Sequence of chain 1.A:
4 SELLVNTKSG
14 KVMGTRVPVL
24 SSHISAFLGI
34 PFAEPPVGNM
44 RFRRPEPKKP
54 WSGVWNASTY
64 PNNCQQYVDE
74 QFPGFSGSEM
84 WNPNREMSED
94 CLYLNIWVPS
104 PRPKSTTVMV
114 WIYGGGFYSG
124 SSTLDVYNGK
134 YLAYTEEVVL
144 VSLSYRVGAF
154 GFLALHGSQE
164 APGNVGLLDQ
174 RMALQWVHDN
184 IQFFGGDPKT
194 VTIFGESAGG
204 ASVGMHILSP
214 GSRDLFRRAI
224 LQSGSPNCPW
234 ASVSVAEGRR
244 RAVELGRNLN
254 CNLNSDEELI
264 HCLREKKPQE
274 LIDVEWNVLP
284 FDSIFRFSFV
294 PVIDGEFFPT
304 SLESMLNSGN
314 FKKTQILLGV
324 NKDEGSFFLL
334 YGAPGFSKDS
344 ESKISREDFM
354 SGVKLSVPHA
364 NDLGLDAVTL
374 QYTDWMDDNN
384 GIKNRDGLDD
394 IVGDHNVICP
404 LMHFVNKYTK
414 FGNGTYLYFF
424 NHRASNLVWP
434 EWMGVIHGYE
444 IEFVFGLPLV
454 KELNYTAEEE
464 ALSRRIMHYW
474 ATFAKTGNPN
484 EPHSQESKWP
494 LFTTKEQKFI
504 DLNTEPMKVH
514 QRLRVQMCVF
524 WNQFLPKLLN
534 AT

This small molecule binds to this protein.
Small molecule (SMILES): CCc1ccccc1NC(=O)Oc1ccc2c(c1)[C@@]1(C)CC[N@+](C)([O-])[C@@H]1N2C

Binding-site contacts:
Ligand atom C4 contacts residue GLY118 of chain 1.A at 4.1 Å.
Ligand atom C7 contacts residue ALA201 of chain 1.A at 3.3 Å (hydrophobic).
Ligand atom C5 contacts residue GLY118 of chain 1.A at 4.0 Å.
Ligand atom C7 contacts residue HIS440 of chain 1.A at 3.5 Å.
Ligand atom C1 contacts residue GLY119 of chain 1.A at 3.6 Å.
Ligand atom C7 contacts residue SER200 of chain 1.A at 1.4 Å.
Ligand atom O1 contacts residue ALA201 of chain 1.A at 3.0 Å (h-bond).
Ligand atom O1 contacts residue GLY117 of chain 1.A at 3.6 Å.
Ligand atom C5 contacts residue TYR121 of chain 1.A at 3.1 Å (hydrophobic).
Ligand atom O1 contacts residue SER200 of chain 1.A at 2.3 Å (h-bond).
Ligand atom C7 contacts residue GLY119 of chain 1.A at 3.4 Å.
Ligand atom N1 contacts residue SER200 of chain 1.A at 2.2 Å (h-bond).
Ligand atom C2 contacts residue GLY119 of chain 1.A at 4.2 Å.
Ligand atom C9 contacts residue GLY117 of chain 1.A at 4.2 Å.
Ligand atom C9 contacts residue GLY118 of chain 1.A at 4.0 Å.
Ligand atom C4 contacts residue TYR121 of chain 1.A at 3.2 Å (hydrophobic).
Ligand atom C7 contacts residue GLY118 of chain 1.A at 3.6 Å.
Ligand atom C9 contacts residue GLU199 of chain 1.A at 4.0 Å.
Ligand atom C6 contacts residue PHE331 of chain 1.A at 3.8 Å (hydrophobic).
Ligand atom C1 contacts residue GLY118 of chain 1.A at 4.0 Å.
Ligand atom N1 contacts residue GLY119 of chain 1.A at 3.9 Å.
Ligand atom C8 contacts residue HIS440 of chain 1.A at 4.0 Å.
Ligand atom C1 contacts residue PHE331 of chain 1.A at 4.2 Å (hydrophobic).
Ligand atom C4 contacts residue 1PE1 of chain 1.D at 4.1 Å.
Ligand atom C1 contacts residue SER200 of chain 1.A at 3.6 Å.
Ligand atom C8 contacts residue GLY118 of chain 1.A at 4.0 Å.
Ligand atom C2 contacts residue HIS440 of chain 1.A at 4.2 Å.
Ligand atom N1 contacts residue HIS440 of chain 1.A at 2.8 Å (h-bond).
Ligand atom C2 contacts residue GLY118 of chain 1.A at 3.7 Å.
Ligand atom C6 contacts residue GLY118 of chain 1.A at 3.9 Å.
Ligand atom O1 contacts residue GLY119 of chain 1.A at 2.5 Å (h-bond).
Ligand atom C1 contacts residue HIS440 of chain 1.A at 3.7 Å.
Ligand atom C3 contacts residue GLY118 of chain 1.A at 3.7 Å.
Ligand atom C6 contacts residue GLY119 of chain 1.A at 3.5 Å.
Ligand atom C9 contacts residue TRP84 of chain 1.A at 3.8 Å (hydrophobic).
Ligand atom C5 contacts residue GLY119 of chain 1.A at 4.0 Å.
Ligand atom C5 contacts residue 1PE1 of chain 1.D at 4.0 Å.
Ligand atom C8 contacts residue GLU199 of chain 1.A at 3.8 Å.
Ligand atom C6 contacts residue PHE290 of chain 1.A at 3.9 Å (hydrophobic).
Ligand atom O1 contacts residue GLY118 of chain 1.A at 2.6 Å (h-bond).